The protein below binds the small molecule below.
Small molecule (SMILES): Oc1cc(O)cc(/C=C/c2ccc(O)c(O)c2)c1

Binding-site contacts:
Ligand atom C3 contacts residue PIT1 of chain 2.C at 0.2 Å.
Ligand atom O1 contacts residue LYS47 of chain 2.A at 3.2 Å (salt-bridge).
Ligand atom C9 contacts residue PIT1 of chain 2.C at 0.6 Å.
Ligand atom C12 contacts residue LYS47 of chain 2.A at 3.5 Å.
Ligand atom O1 contacts residue PIT1 of chain 2.C at 0.7 Å (h-bond).
Ligand atom C2 contacts residue SER149 of chain 2.A at 3.5 Å.
Ligand atom O3 contacts residue PIT1 of chain 2.C at 0.3 Å (h-bond).
Ligand atom C12 contacts residue LYS47 of chain 1.A at 3.5 Å.
Ligand atom C5 contacts residue PIT1 of chain 2.C at 0.5 Å.
Ligand atom C11 contacts residue PIT1 of chain 2.C at 0.8 Å.
Ligand atom C8 contacts residue ALA140 of chain 2.A at 3.5 Å (hydrophobic).
Ligand atom C6 contacts residue PIT1 of chain 2.C at 0.4 Å.
Ligand atom O2 contacts residue LEU142 of chain 1.A at 3.6 Å.
Ligand atom C1 contacts residue PIT1 of chain 2.C at 0.2 Å.
Ligand atom O2 contacts residue SER149 of chain 2.A at 2.9 Å (h-bond).
Ligand atom C14 contacts residue PIT1 of chain 2.C at 1.4 Å.
Ligand atom C3 contacts residue SER149 of chain 2.A at 3.6 Å.
Ligand atom C1 contacts residue SER149 of chain 1.A at 3.5 Å.
Ligand atom O1 contacts residue LYS47 of chain 1.A at 3.0 Å (salt-bridge).
Ligand atom C1 contacts residue LEU142 of chain 2.A at 3.6 Å (hydrophobic).
Ligand atom C10 contacts residue PIT1 of chain 2.C at 0.6 Å.
Ligand atom C14 contacts residue LEU49 of chain 1.A at 3.7 Å (hydrophobic).
Ligand atom C13 contacts residue PIT1 of chain 2.C at 0.5 Å.
Ligand atom OAD contacts residue LYS47 of chain 2.A at 3.4 Å (salt-bridge).
Ligand atom O3 contacts residue SER149 of chain 1.A at 2.5 Å (h-bond).
Ligand atom C8 contacts residue LEU49 of chain 1.A at 3.5 Å (hydrophobic).
Ligand atom C2 contacts residue PIT1 of chain 2.C at 0.0 Å.
Ligand atom C12 contacts residue PIT1 of chain 2.C at 0.8 Å.
Ligand atom O3 contacts residue LEU142 of chain 2.A at 3.5 Å.
Ligand atom O2 contacts residue THR150 of chain 2.A at 3.7 Å.
Ligand atom C4 contacts residue PIT1 of chain 2.C at 0.4 Å.
Ligand atom C3 contacts residue LEU142 of chain 1.A at 3.8 Å (hydrophobic).
Ligand atom C14 contacts residue ALA140 of chain 2.A at 3.7 Å (hydrophobic).
Ligand atom OAD contacts residue PIT1 of chain 2.C at 0.5 Å.
Ligand atom C9 contacts residue LEU49 of chain 1.A at 3.8 Å (hydrophobic).
Ligand atom C7 contacts residue PIT1 of chain 2.C at 0.8 Å.
Ligand atom C8 contacts residue PIT1 of chain 2.C at 1.0 Å.
Ligand atom O3 contacts residue THR150 of chain 1.A at 3.5 Å (h-bond).
Ligand atom C2 contacts residue SER149 of chain 1.A at 3.5 Å.
Ligand atom O2 contacts residue PIT1 of chain 2.C at 0.3 Å (h-bond).

Sequence of chain 2.A:
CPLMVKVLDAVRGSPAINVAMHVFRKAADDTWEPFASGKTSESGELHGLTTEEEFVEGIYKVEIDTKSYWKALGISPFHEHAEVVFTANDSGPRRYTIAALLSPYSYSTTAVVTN

Sequence of chain 1.A:
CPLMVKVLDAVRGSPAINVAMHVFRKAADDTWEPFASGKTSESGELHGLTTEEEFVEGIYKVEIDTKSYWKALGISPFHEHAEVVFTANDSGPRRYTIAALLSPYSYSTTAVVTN